Sequence of chain 2.A:
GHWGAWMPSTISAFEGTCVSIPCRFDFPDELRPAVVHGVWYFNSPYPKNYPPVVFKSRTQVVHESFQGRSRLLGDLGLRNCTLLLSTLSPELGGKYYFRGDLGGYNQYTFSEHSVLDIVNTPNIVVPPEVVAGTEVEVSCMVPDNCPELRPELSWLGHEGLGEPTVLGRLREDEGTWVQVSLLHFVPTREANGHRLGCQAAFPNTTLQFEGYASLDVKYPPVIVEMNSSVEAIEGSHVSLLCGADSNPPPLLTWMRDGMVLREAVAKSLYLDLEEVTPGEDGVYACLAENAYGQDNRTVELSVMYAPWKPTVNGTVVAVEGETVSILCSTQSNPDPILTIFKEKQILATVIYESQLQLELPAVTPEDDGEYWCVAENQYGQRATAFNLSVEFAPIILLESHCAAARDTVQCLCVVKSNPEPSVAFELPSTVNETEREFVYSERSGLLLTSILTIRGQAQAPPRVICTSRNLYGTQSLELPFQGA

This small molecule binds to this protein.
Small molecule (SMILES): CC(=O)N[C@@H]1[C@@H](O)[C@H](O)[C@@H](CO)O[C@H]1O

Binding-site contacts:
Ligand atom C4 contacts residue ASN82 of chain 2.A at 4.2 Å.
Ligand atom C1 contacts residue ASN82 of chain 2.A at 1.4 Å.
Ligand atom O5 contacts residue THR84 of chain 2.A at 3.7 Å.
Ligand atom O5 contacts residue ASN82 of chain 2.A at 2.3 Å (h-bond).
Ligand atom C7 contacts residue ASN82 of chain 2.A at 3.3 Å.
Ligand atom C5 contacts residue THR84 of chain 2.A at 3.8 Å.
Ligand atom C8 contacts residue ASN82 of chain 2.A at 3.4 Å.
Ligand atom C6 contacts residue LEU75 of chain 2.A at 4.0 Å (hydrophobic).
Ligand atom C5 contacts residue ASN82 of chain 2.A at 3.6 Å.
Ligand atom O7 contacts residue ASN82 of chain 2.A at 4.3 Å.
Ligand atom C6 contacts residue THR84 of chain 2.A at 4.1 Å.
Ligand atom C3 contacts residue ASN82 of chain 2.A at 3.8 Å.
Ligand atom O6 contacts residue LEU75 of chain 2.A at 4.4 Å.
Ligand atom C1 contacts residue THR84 of chain 2.A at 3.8 Å.
Ligand atom N2 contacts residue ASN82 of chain 2.A at 2.9 Å (h-bond).
Ligand atom C2 contacts residue ASN82 of chain 2.A at 2.5 Å.